Sequence of chain 1.A:
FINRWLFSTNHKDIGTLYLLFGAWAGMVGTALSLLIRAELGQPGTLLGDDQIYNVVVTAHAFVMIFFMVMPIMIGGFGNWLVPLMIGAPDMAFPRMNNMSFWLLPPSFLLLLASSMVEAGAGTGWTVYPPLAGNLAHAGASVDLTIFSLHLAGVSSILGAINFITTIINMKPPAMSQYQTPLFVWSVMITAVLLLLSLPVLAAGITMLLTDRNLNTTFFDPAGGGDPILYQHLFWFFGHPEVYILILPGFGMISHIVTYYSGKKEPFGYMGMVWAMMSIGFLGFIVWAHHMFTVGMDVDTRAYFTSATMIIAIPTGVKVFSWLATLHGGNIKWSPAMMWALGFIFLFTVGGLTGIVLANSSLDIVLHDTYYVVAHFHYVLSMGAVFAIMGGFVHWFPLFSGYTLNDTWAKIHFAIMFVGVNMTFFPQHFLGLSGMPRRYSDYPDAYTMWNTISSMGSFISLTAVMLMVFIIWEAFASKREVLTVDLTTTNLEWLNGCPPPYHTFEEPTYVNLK

Binding-site contacts:
Ligand atom O3 contacts residue THR63 of chain 1.B at 2.9 Å (h-bond).
Ligand atom C3 contacts residue GLU62 of chain 1.B at 4.3 Å.
Ligand atom C22 contacts residue MET271 of chain 1.A at 3.7 Å (hydrophobic).
Ligand atom C6 contacts residue THR66 of chain 1.B at 3.9 Å.
Ligand atom C16 contacts residue MET271 of chain 1.A at 3.7 Å (hydrophobic).
Ligand atom C7 contacts residue GLN59 of chain 1.B at 4.1 Å.
Ligand atom C15 contacts residue GLY272 of chain 1.A at 3.9 Å.
Ligand atom O7 contacts residue GLU62 of chain 1.B at 2.9 Å (salt-bridge).
Ligand atom C4 contacts residue GLU62 of chain 1.B at 3.8 Å.
Ligand atom C6 contacts residue TRP275 of chain 1.A at 3.7 Å (hydrophobic).
Ligand atom O3 contacts residue GLU62 of chain 1.B at 3.9 Å.
Ligand atom O7 contacts residue GLN59 of chain 1.B at 2.8 Å (h-bond).
Ligand atom C24 contacts residue MET271 of chain 1.A at 3.8 Å (hydrophobic).
Ligand atom C23 contacts residue MET271 of chain 1.A at 4.4 Å (hydrophobic).
Ligand atom O25 contacts residue MET271 of chain 1.A at 3.5 Å.
Ligand atom C15 contacts residue MET271 of chain 1.A at 3.8 Å (hydrophobic).
Ligand atom C4 contacts residue THR66 of chain 1.B at 3.9 Å.
Ligand atom C15 contacts residue TRP275 of chain 1.A at 3.8 Å (hydrophobic).
Ligand atom C18 contacts residue TRP275 of chain 1.A at 4.0 Å (hydrophobic).
Ligand atom C9 contacts residue GLN59 of chain 1.B at 4.0 Å.
Ligand atom C2 contacts residue GLN59 of chain 1.B at 4.2 Å.
Ligand atom C6 contacts residue GLU62 of chain 1.B at 4.2 Å.
Ligand atom C3 contacts residue THR63 of chain 1.B at 4.2 Å.
Ligand atom C3 contacts residue GLN59 of chain 1.B at 3.9 Å.
Ligand atom C5 contacts residue THR66 of chain 1.B at 3.9 Å.
Ligand atom O12 contacts residue GLN59 of chain 1.B at 3.6 Å.
Ligand atom C19 contacts residue TRP275 of chain 1.A at 3.8 Å (hydrophobic).
Ligand atom C16 contacts residue GLY272 of chain 1.A at 4.3 Å.
Ligand atom O3 contacts residue GLN59 of chain 1.B at 2.9 Å (h-bond).
Ligand atom C8 contacts residue GLN59 of chain 1.B at 4.2 Å.
Ligand atom C4 contacts residue GLN59 of chain 1.B at 3.8 Å.
Ligand atom C14 contacts residue GLN59 of chain 1.B at 3.9 Å.
Ligand atom O26 contacts residue MET271 of chain 1.A at 3.9 Å.
Ligand atom C7 contacts residue TRP275 of chain 1.A at 4.0 Å (hydrophobic).
Ligand atom C7 contacts residue GLU62 of chain 1.B at 3.7 Å.
Ligand atom C8 contacts residue TRP275 of chain 1.A at 4.3 Å (hydrophobic).

Sequence of chain 1.B:
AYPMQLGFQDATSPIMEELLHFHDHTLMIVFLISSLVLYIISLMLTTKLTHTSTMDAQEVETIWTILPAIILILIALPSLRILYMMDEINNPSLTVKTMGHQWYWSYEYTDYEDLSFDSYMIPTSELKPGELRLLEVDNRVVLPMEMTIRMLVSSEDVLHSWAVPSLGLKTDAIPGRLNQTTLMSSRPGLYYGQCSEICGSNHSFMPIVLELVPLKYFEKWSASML

The protein below binds the small molecule below.
Small molecule (SMILES): C[C@H](CCC(=O)O)[C@H]1CC[C@H]2[C@@H]3[C@H](O)C[C@@H]4C[C@H](O)CC[C@]4(C)[C@H]3C[C@H](O)[C@]12C